Sequence of chain 1.F:
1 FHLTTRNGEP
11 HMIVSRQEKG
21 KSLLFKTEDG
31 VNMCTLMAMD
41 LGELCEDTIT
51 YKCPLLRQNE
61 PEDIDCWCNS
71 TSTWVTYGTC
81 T

Sequence of chain 1.E:
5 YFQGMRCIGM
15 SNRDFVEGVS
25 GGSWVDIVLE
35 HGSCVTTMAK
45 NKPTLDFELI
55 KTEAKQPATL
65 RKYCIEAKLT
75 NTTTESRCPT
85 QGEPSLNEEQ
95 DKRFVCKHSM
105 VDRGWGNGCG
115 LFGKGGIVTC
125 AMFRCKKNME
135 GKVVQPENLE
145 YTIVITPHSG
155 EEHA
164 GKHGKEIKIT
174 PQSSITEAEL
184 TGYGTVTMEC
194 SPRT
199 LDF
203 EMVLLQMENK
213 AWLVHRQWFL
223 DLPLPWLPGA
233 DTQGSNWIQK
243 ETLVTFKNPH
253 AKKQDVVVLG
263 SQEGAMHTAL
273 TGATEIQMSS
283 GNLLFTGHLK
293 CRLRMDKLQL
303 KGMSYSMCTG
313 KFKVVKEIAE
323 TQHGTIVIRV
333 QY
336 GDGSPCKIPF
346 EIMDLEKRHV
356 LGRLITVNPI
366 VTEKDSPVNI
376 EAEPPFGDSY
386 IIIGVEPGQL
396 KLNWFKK

This protein binds this small molecule.
Small molecule (SMILES): CC(=O)N[C@@H]1[C@@H](O)[C@H](O)[C@@H](CO)O[C@H]1O

Binding-site contacts:
Ligand atom O6 contacts residue GLU46 of chain 1.F at 3.8 Å.
Ligand atom C8 contacts residue PHE98 of chain 1.E at 3.6 Å (hydrophobic).
Ligand atom O6 contacts residue CYS45 of chain 1.F at 3.4 Å (h-bond).
Ligand atom C1 contacts residue ASN75 of chain 1.E at 1.3 Å.
Ligand atom O5 contacts residue THR48 of chain 1.F at 4.0 Å.
Ligand atom C6 contacts residue THR48 of chain 1.F at 4.4 Å.
Ligand atom C3 contacts residue ASN75 of chain 1.E at 3.5 Å.
Ligand atom C6 contacts residue ASN75 of chain 1.E at 3.8 Å.
Ligand atom O7 contacts residue MET126 of chain 1.E at 3.1 Å.
Ligand atom C7 contacts residue ASN75 of chain 1.E at 2.8 Å.
Ligand atom O6 contacts residue NAG1 of chain 1.Z at 4.1 Å.
Ligand atom C8 contacts residue MET126 of chain 1.E at 3.7 Å (hydrophobic).
Ligand atom C7 contacts residue MET126 of chain 1.E at 3.8 Å (hydrophobic).
Ligand atom O6 contacts residue THR48 of chain 1.F at 4.0 Å.
Ligand atom O3 contacts residue NAG1 of chain 1.Z at 2.4 Å (h-bond).
Ligand atom C6 contacts residue CYS45 of chain 1.F at 4.4 Å (hydrophobic).
Ligand atom O4 contacts residue NAG1 of chain 1.Z at 1.6 Å.
Ligand atom C5 contacts residue ASN75 of chain 1.E at 3.2 Å.
Ligand atom C8 contacts residue ASN75 of chain 1.E at 3.0 Å.
Ligand atom C2 contacts residue ASN75 of chain 1.E at 2.6 Å.
Ligand atom C4 contacts residue ASN75 of chain 1.E at 4.0 Å.
Ligand atom N2 contacts residue ASN75 of chain 1.E at 3.0 Å (h-bond).
Ligand atom C3 contacts residue NAG1 of chain 1.Z at 3.3 Å.
Ligand atom C4 contacts residue NAG1 of chain 1.Z at 2.9 Å.
Ligand atom O5 contacts residue ASN75 of chain 1.E at 2.1 Å (h-bond).
Ligand atom C6 contacts residue NAG1 of chain 1.Z at 3.4 Å.
Ligand atom C2 contacts residue NAG1 of chain 1.Z at 4.1 Å.
Ligand atom C5 contacts residue NAG1 of chain 1.Z at 3.7 Å.
Ligand atom O7 contacts residue ASN75 of chain 1.E at 3.2 Å (h-bond).
Ligand atom O6 contacts residue ASN75 of chain 1.E at 3.8 Å.